Sequence of chain 1.Z:
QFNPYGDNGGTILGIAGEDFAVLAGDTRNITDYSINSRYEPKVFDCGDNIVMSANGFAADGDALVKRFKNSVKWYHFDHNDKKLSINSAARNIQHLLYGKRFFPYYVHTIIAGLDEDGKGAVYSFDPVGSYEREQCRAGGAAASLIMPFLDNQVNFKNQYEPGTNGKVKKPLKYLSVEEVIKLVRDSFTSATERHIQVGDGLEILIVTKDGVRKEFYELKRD

Binding-site contacts:
Ligand atom O13 contacts residue THR1 of chain 1.Y at 3.6 Å.
Ligand atom C6 contacts residue THR1 of chain 1.Y at 3.8 Å.
Ligand atom C3 contacts residue ALA49 of chain 1.Y at 3.6 Å (hydrophobic).
Ligand atom C10 contacts residue THR1 of chain 1.Y at 1.5 Å.
Ligand atom C4 contacts residue ALA49 of chain 1.Y at 3.4 Å (hydrophobic).
Ligand atom C12 contacts residue MES1 of chain 1.RA at 3.1 Å.
Ligand atom O61 contacts residue ALA22 of chain 1.Y at 3.4 Å.
Ligand atom C11 contacts residue THR1 of chain 1.Y at 2.5 Å.
Ligand atom C42 contacts residue GLY48 of chain 1.Y at 3.6 Å.
Ligand atom O21 contacts residue THR1 of chain 1.Y at 2.3 Å (h-bond).
Ligand atom C8 contacts residue GLY47 of chain 1.Y at 3.7 Å.
Ligand atom N25 contacts residue THR21 of chain 1.Y at 2.8 Å (h-bond).
Ligand atom C12 contacts residue THR1 of chain 1.Y at 2.5 Å.
Ligand atom C10 contacts residue TYR170 of chain 1.Y at 3.6 Å (hydrophobic).
Ligand atom N22 contacts residue THR1 of chain 1.Y at 3.6 Å.
Ligand atom N28 contacts residue ASP126 of chain 1.Z at 3.5 Å (salt-bridge).
Ligand atom C9 contacts residue LYS33 of chain 1.Y at 3.6 Å.
Ligand atom C24 contacts residue GLY47 of chain 1.Y at 3.4 Å.
Ligand atom O21 contacts residue MES1 of chain 1.RA at 2.7 Å (h-bond).
Ligand atom C12 contacts residue MG1 of chain 1.QA at 3.5 Å.
Ligand atom C7 contacts residue GLY47 of chain 1.Y at 3.5 Å.
Ligand atom O13 contacts residue THR21 of chain 1.Y at 3.0 Å (h-bond).
Ligand atom O13 contacts residue MG1 of chain 1.QA at 3.0 Å.
Ligand atom O49 contacts residue THR21 of chain 1.Y at 2.9 Å (h-bond).
Ligand atom C7 contacts residue THR1 of chain 1.Y at 2.5 Å.
Ligand atom N22 contacts residue GLY47 of chain 1.Y at 2.8 Å (h-bond).
Ligand atom C11 contacts residue TYR170 of chain 1.Y at 3.2 Å (hydrophobic).
Ligand atom C23 contacts residue GLY47 of chain 1.Y at 3.6 Å.
Ligand atom C27 contacts residue THR21 of chain 1.Y at 3.4 Å.
Ligand atom C9 contacts residue MES1 of chain 1.RA at 3.7 Å.
Ligand atom C8 contacts residue THR1 of chain 1.Y at 2.3 Å.
Ligand atom C26 contacts residue THR21 of chain 1.Y at 3.6 Å.
Ligand atom C10 contacts residue MES1 of chain 1.RA at 3.7 Å.
Ligand atom C11 contacts residue ARG19 of chain 1.Y at 3.3 Å.
Ligand atom O49 contacts residue ALA20 of chain 1.Y at 3.2 Å.
Ligand atom O21 contacts residue GLY47 of chain 1.Y at 3.0 Å (h-bond).
Ligand atom C51 contacts residue ASP126 of chain 1.Z at 3.5 Å.
Ligand atom C9 contacts residue THR1 of chain 1.Y at 1.4 Å.
Ligand atom O39 contacts residue ALA49 of chain 1.Y at 3.0 Å (h-bond).
Ligand atom C8 contacts residue LYS33 of chain 1.Y at 3.7 Å.

This protein binds this small molecule.
Small molecule (SMILES): COc1ccc(C[C@H](NC(=O)[C@H](C)NC(=O)C2=CC3=CCC=CC3=C2C)C(=O)N[C@@H](Cc2ccccc2)[C@@H](O)[C@H](C)CO)cc1

Sequence of chain 1.Y:
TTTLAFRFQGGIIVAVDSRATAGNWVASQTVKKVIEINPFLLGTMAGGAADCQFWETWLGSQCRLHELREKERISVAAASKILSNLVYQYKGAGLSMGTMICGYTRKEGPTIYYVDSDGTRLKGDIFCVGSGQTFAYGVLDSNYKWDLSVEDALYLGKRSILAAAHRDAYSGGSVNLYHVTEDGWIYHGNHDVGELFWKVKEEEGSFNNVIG